Binding-site contacts:
Ligand atom C27 contacts residue CYS91 of chain 1.A at 3.8 Å (hydrophobic).
Ligand atom C32 contacts residue MET170 of chain 1.A at 3.8 Å (hydrophobic).
Ligand atom C30 contacts residue LEU136 of chain 1.A at 3.5 Å (hydrophobic).
Ligand atom C36 contacts residue MET154 of chain 1.A at 3.8 Å (hydrophobic).
Ligand atom C38 contacts residue HIS255 of chain 1.A at 3.7 Å.
Ligand atom N23 contacts residue CYS91 of chain 1.A at 3.7 Å.
Ligand atom O22 contacts residue ILE147 of chain 1.A at 3.8 Å.
Ligand atom C19 contacts residue SER148 of chain 1.A at 3.2 Å.
Ligand atom C24 contacts residue LEU136 of chain 1.A at 3.7 Å (hydrophobic).
Ligand atom O7 contacts residue GLY90 of chain 1.A at 3.5 Å (h-bond).
Ligand atom O35 contacts residue ILE147 of chain 1.A at 3.8 Å.
Ligand atom C38 contacts residue SER95 of chain 1.A at 3.5 Å.
Ligand atom C25 contacts residue LEU136 of chain 1.A at 3.8 Å (hydrophobic).
Ligand atom C36 contacts residue CYS91 of chain 1.A at 3.8 Å (hydrophobic).
Ligand atom C8 contacts residue GLY90 of chain 1.A at 3.6 Å.
Ligand atom C30 contacts residue CYS91 of chain 1.A at 3.7 Å (hydrophobic).
Ligand atom O35 contacts residue CYS91 of chain 1.A at 3.5 Å (h-bond).
Ligand atom C10 contacts residue ILE147 of chain 1.A at 3.7 Å (hydrophobic).
Ligand atom O7 contacts residue ARG94 of chain 1.A at 3.7 Å.
Ligand atom C29 contacts residue LEU136 of chain 1.A at 3.5 Å (hydrophobic).
Ligand atom C36 contacts residue LEU159 of chain 1.A at 3.6 Å (hydrophobic).
Ligand atom C19 contacts residue ILE68 of chain 1.A at 3.8 Å (hydrophobic).
Ligand atom C39 contacts residue ILE132 of chain 1.A at 3.6 Å (hydrophobic).
Ligand atom C25 contacts residue CYS91 of chain 1.A at 3.9 Å (hydrophobic).
Ligand atom C31 contacts residue LYS173 of chain 1.A at 3.6 Å.
Ligand atom C3 contacts residue GLY90 of chain 1.A at 3.4 Å.
Ligand atom C21 contacts residue ILE147 of chain 1.A at 3.8 Å (hydrophobic).
Ligand atom O22 contacts residue ARG94 of chain 1.A at 3.3 Å.
Ligand atom O18 contacts residue PHE93 of chain 1.A at 3.6 Å.
Ligand atom C6 contacts residue GLY90 of chain 1.A at 3.6 Å.
Ligand atom C28 contacts residue LEU136 of chain 1.A at 3.9 Å (hydrophobic).
Ligand atom C4 contacts residue GLY90 of chain 1.A at 3.3 Å.
Ligand atom O37 contacts residue SER95 of chain 1.A at 2.8 Å (h-bond).
Ligand atom C26 contacts residue CYS91 of chain 1.A at 3.8 Å (hydrophobic).
Ligand atom C1 contacts residue GLY90 of chain 1.A at 3.8 Å.
Ligand atom C39 contacts residue HIS255 of chain 1.A at 3.8 Å.
Ligand atom C33 contacts residue MET140 of chain 1.A at 3.7 Å (hydrophobic).
Ligand atom C9 contacts residue GLY90 of chain 1.A at 3.8 Å.
Ligand atom C27 contacts residue SER95 of chain 1.A at 3.8 Å.
Ligand atom C11 contacts residue ILE147 of chain 1.A at 3.7 Å (hydrophobic).

Sequence of chain 1.A:
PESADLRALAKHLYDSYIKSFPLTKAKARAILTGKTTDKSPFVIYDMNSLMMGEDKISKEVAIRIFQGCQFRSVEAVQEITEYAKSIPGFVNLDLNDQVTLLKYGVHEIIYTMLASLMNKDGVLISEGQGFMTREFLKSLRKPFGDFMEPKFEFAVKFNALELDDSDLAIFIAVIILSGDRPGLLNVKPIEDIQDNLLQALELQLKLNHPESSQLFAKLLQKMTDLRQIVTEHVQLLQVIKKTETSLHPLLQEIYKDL

A small-molecule ligand and the protein it binds are described below.
Small molecule (SMILES): CCOc1cc(CNC(=O)c2c(OC)cc(O)c3c2OC2=CC(O)=C(C(C)=O)C(=O)[C@]23C)c2ccccc2c1